Binding-site contacts:
Ligand atom C7 contacts residue SER272 of chain 2.A at 3.6 Å.
Ligand atom C7 contacts residue ARG106 of chain 2.A at 3.9 Å.
Ligand atom N2 contacts residue CYS270 of chain 2.A at 4.2 Å.
Ligand atom O3 contacts residue ARG106 of chain 2.A at 3.8 Å.
Ligand atom C8 contacts residue PHE201 of chain 2.A at 3.5 Å (hydrophobic).
Ligand atom C8 contacts residue ASN202 of chain 2.A at 3.4 Å.
Ligand atom C7 contacts residue CYS203 of chain 2.A at 3.8 Å (hydrophobic).
Ligand atom C1 contacts residue ASN116 of chain 2.A at 1.4 Å.
Ligand atom O3 contacts residue CYS203 of chain 2.A at 3.0 Å (h-bond).
Ligand atom O4 contacts residue SER271 of chain 2.A at 3.8 Å.
Ligand atom C4 contacts residue SER271 of chain 2.A at 3.8 Å.
Ligand atom C3 contacts residue CYS203 of chain 2.A at 3.9 Å (hydrophobic).
Ligand atom C4 contacts residue ASN116 of chain 2.A at 4.1 Å.
Ligand atom O7 contacts residue ASN116 of chain 2.A at 4.2 Å.
Ligand atom N2 contacts residue SER272 of chain 2.A at 2.8 Å (h-bond).
Ligand atom O5 contacts residue SER271 of chain 2.A at 4.1 Å.
Ligand atom N2 contacts residue ASN116 of chain 2.A at 2.9 Å (h-bond).
Ligand atom O5 contacts residue NAG1 of chain 2.O at 4.0 Å.
Ligand atom C1 contacts residue SER272 of chain 2.A at 3.9 Å.
Ligand atom C2 contacts residue SER272 of chain 2.A at 3.8 Å.
Ligand atom O3 contacts residue CYS270 of chain 2.A at 4.1 Å.
Ligand atom C8 contacts residue PRO107 of chain 2.A at 3.8 Å (hydrophobic).
Ligand atom C3 contacts residue SER271 of chain 2.A at 3.7 Å.
Ligand atom C7 contacts residue ASN202 of chain 2.A at 4.0 Å.
Ligand atom C3 contacts residue SER272 of chain 2.A at 4.2 Å.
Ligand atom C7 contacts residue ASN116 of chain 2.A at 3.8 Å.
Ligand atom C8 contacts residue SER272 of chain 2.A at 3.5 Å.
Ligand atom C8 contacts residue CYS203 of chain 2.A at 4.1 Å (hydrophobic).
Ligand atom O7 contacts residue PRO107 of chain 2.A at 4.0 Å.
Ligand atom O7 contacts residue ASN202 of chain 2.A at 3.7 Å.
Ligand atom C5 contacts residue ASN116 of chain 2.A at 3.6 Å.
Ligand atom C1 contacts residue SER271 of chain 2.A at 3.9 Å.
Ligand atom N2 contacts residue CYS203 of chain 2.A at 4.0 Å.
Ligand atom C8 contacts residue LEU115 of chain 2.A at 3.9 Å (hydrophobic).
Ligand atom O7 contacts residue CYS203 of chain 2.A at 3.9 Å.
Ligand atom O5 contacts residue ASN116 of chain 2.A at 2.3 Å (h-bond).
Ligand atom C5 contacts residue SER271 of chain 2.A at 3.4 Å.
Ligand atom O7 contacts residue ARG106 of chain 2.A at 2.7 Å (salt-bridge).
Ligand atom C3 contacts residue ASN116 of chain 2.A at 3.8 Å.
Ligand atom C2 contacts residue ASN116 of chain 2.A at 2.4 Å.

Sequence of chain 2.A:
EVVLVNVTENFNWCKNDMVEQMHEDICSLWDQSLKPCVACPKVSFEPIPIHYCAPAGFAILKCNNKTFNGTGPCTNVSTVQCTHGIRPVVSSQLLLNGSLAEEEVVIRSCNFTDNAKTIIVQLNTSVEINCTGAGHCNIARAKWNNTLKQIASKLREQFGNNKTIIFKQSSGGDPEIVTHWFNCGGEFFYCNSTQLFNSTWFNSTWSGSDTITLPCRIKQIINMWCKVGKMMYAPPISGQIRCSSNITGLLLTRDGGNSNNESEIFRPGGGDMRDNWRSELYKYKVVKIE

A protein and the small-molecule ligand that binds it are described below.
Small molecule (SMILES): CC(=O)N[C@@H]1[C@@H](O)[C@H](O)[C@@H](CO)O[C@H]1O